Sequence of chain 3.A:
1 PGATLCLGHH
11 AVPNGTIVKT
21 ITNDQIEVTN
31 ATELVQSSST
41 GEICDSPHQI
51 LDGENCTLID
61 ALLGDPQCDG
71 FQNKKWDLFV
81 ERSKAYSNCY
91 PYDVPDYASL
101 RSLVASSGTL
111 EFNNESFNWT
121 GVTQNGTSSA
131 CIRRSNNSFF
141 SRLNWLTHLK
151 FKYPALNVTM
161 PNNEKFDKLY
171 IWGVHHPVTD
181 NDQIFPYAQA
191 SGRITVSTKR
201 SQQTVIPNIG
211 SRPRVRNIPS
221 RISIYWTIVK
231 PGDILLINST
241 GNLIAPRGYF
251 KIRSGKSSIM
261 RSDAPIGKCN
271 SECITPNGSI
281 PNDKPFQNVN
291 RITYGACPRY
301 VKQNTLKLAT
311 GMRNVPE

A small-molecule ligand and the protein it binds are described below.
Small molecule (SMILES): CC(=O)N[C@H]1[C@H]([C@H](O)[C@H](O)CO)O[C@@](O)(C(=O)O)C[C@@H]1O

Binding-site contacts:
Ligand atom C4 contacts residue THR127 of chain 3.A at 3.4 Å.
Ligand atom O4 contacts residue THR127 of chain 3.A at 3.8 Å.
Ligand atom O10 contacts residue PRO186 of chain 3.A at 3.7 Å.
Ligand atom O1B contacts residue ASN137 of chain 3.A at 3.8 Å.
Ligand atom C10 contacts residue TRP145 of chain 3.A at 4.2 Å (hydrophobic).
Ligand atom C11 contacts residue THR147 of chain 3.A at 3.8 Å.
Ligand atom C9 contacts residue SER220 of chain 3.A at 4.0 Å.
Ligand atom C8 contacts residue ASP182 of chain 3.A at 3.6 Å.
Ligand atom C1 contacts residue SER128 of chain 3.A at 3.8 Å.
Ligand atom O9 contacts residue VAL178 of chain 3.A at 4.1 Å.
Ligand atom C11 contacts residue TRP145 of chain 3.A at 3.8 Å (hydrophobic).
Ligand atom C6 contacts residue THR127 of chain 3.A at 4.1 Å.
Ligand atom C7 contacts residue ASP182 of chain 3.A at 3.7 Å.
Ligand atom C5 contacts residue THR127 of chain 3.A at 3.5 Å.
Ligand atom C1 contacts residue SER129 of chain 3.A at 3.6 Å.
Ligand atom C9 contacts residue ASP182 of chain 3.A at 3.5 Å.
Ligand atom O8 contacts residue TYR90 of chain 3.A at 3.1 Å (h-bond).
Ligand atom C9 contacts residue TYR90 of chain 3.A at 3.3 Å (hydrophobic).
Ligand atom C11 contacts residue GLY126 of chain 3.A at 3.4 Å.
Ligand atom C6 contacts residue TRP145 of chain 3.A at 4.2 Å (hydrophobic).
Ligand atom O1A contacts residue ILE218 of chain 3.A at 4.2 Å.
Ligand atom C9 contacts residue TRP145 of chain 3.A at 3.8 Å (hydrophobic).
Ligand atom O9 contacts residue HIS175 of chain 3.A at 3.3 Å.
Ligand atom C8 contacts residue TRP145 of chain 3.A at 3.9 Å (hydrophobic).
Ligand atom O7 contacts residue ASP182 of chain 3.A at 2.7 Å (salt-bridge).
Ligand atom C9 contacts residue HIS175 of chain 3.A at 3.3 Å.
Ligand atom N5 contacts residue THR127 of chain 3.A at 2.7 Å (h-bond).
Ligand atom O1A contacts residue SER128 of chain 3.A at 3.1 Å (h-bond).
Ligand atom N5 contacts residue TRP145 of chain 3.A at 4.1 Å.
Ligand atom O1A contacts residue SER129 of chain 3.A at 3.6 Å (h-bond).
Ligand atom C10 contacts residue THR127 of chain 3.A at 3.6 Å.
Ligand atom O9 contacts residue ASP182 of chain 3.A at 3.1 Å.
Ligand atom O8 contacts residue TRP145 of chain 3.A at 3.6 Å.
Ligand atom O9 contacts residue SER220 of chain 3.A at 3.1 Å (h-bond).
Ligand atom C8 contacts residue TYR90 of chain 3.A at 3.8 Å (hydrophobic).
Ligand atom O9 contacts residue TYR90 of chain 3.A at 3.3 Å (h-bond).
Ligand atom C11 contacts residue THR127 of chain 3.A at 3.5 Å.
Ligand atom O1B contacts residue SER129 of chain 3.A at 2.8 Å (h-bond).
Ligand atom O1B contacts residue SER128 of chain 3.A at 3.5 Å.
Ligand atom C7 contacts residue TRP145 of chain 3.A at 3.7 Å (hydrophobic).